Sequence of chain 1.A:
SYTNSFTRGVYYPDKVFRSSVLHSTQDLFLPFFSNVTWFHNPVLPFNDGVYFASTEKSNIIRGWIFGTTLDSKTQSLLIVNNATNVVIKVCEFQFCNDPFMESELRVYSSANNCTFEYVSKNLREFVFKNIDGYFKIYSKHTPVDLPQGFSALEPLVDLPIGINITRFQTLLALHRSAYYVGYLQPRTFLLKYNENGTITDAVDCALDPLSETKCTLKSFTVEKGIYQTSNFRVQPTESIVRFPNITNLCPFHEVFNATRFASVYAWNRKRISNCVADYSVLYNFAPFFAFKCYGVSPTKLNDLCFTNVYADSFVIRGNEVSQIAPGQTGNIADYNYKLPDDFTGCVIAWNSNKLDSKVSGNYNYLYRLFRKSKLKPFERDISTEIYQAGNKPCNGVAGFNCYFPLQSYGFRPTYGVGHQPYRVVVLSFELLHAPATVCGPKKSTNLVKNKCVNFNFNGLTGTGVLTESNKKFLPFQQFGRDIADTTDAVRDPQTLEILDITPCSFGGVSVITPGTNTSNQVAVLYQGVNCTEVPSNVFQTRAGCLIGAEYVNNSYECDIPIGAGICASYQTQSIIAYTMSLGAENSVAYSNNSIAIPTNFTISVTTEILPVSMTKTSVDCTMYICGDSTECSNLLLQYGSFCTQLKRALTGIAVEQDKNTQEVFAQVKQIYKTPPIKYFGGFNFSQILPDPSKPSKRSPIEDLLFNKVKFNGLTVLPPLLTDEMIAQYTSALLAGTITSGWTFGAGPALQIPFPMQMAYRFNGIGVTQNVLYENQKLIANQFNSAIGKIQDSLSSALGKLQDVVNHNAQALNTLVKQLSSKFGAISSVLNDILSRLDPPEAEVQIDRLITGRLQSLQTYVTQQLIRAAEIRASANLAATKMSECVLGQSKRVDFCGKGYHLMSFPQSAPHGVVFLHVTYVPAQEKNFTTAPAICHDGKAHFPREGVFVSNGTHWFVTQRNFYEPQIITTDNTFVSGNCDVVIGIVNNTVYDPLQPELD

This protein binds this small molecule.
Small molecule (SMILES): CC(=O)N[C@@H]1[C@@H](O)[C@H](O)[C@@H](CO)O[C@H]1O

Binding-site contacts:
Ligand atom C7 contacts residue ASN799 of chain 1.A at 3.1 Å.
Ligand atom C2 contacts residue ASN799 of chain 1.A at 2.5 Å.
Ligand atom O5 contacts residue ASN799 of chain 1.A at 2.4 Å (h-bond).
Ligand atom C1 contacts residue ASN799 of chain 1.A at 1.4 Å.
Ligand atom C5 contacts residue ASN799 of chain 1.A at 3.6 Å.
Ligand atom C4 contacts residue ASN799 of chain 1.A at 4.3 Å.
Ligand atom C3 contacts residue ASN799 of chain 1.A at 3.8 Å.
Ligand atom N2 contacts residue ASN799 of chain 1.A at 3.0 Å (h-bond).
Ligand atom C8 contacts residue ASN799 of chain 1.A at 4.2 Å.
Ligand atom O7 contacts residue ASN799 of chain 1.A at 2.9 Å (h-bond).